A small-molecule ligand and the protein it binds are described below.
Small molecule (SMILES): [H]/N=C(\N)c1ccc(C(F)(F)F)cc1

Sequence of chain 1.A:
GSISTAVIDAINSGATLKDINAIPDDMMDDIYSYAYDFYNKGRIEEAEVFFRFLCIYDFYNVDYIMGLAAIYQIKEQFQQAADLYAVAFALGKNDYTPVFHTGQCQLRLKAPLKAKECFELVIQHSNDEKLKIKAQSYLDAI

Binding-site contacts:
Ligand atom F13 contacts residue SER126 of chain 1.A at 4.2 Å.
Ligand atom C2 contacts residue LYS132 of chain 1.A at 3.7 Å.
Ligand atom F12 contacts residue SER126 of chain 1.A at 3.5 Å.
Ligand atom F13 contacts residue GLN124 of chain 1.A at 4.0 Å.
Ligand atom C1 contacts residue GLU129 of chain 1.A at 3.6 Å.
Ligand atom F13 contacts residue HIS125 of chain 1.A at 4.2 Å.
Ligand atom C2 contacts residue SER126 of chain 1.A at 4.4 Å.
Ligand atom C10 contacts residue SER126 of chain 1.A at 4.3 Å.
Ligand atom C2 contacts residue GLU129 of chain 1.A at 3.7 Å.
Ligand atom F12 contacts residue ASN127 of chain 1.A at 3.3 Å.
Ligand atom C1 contacts residue LYS132 of chain 1.A at 3.6 Å.